Sequence of chain 1.CA:
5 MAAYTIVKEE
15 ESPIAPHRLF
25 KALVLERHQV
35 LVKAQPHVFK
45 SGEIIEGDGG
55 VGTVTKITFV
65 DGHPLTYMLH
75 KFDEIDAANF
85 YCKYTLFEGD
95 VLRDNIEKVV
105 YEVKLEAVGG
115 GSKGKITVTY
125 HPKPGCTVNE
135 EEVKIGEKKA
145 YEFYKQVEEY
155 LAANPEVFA

Binding-site contacts:
Ligand atom C7 contacts residue VAL34 of chain 1.CA at 3.9 Å (hydrophobic).
Ligand atom C13 contacts residue LYS37 of chain 1.CA at 4.4 Å.
Ligand atom N contacts residue TYR154 of chain 1.CA at 3.6 Å.
Ligand atom C1 contacts residue LYS37 of chain 1.CA at 4.0 Å.
Ligand atom C10 contacts residue LYS37 of chain 1.CA at 3.7 Å.
Ligand atom C16 contacts residue TYR154 of chain 1.CA at 3.9 Å (hydrophobic).
Ligand atom C7 contacts residue VAL161 of chain 1.CA at 4.5 Å (hydrophobic).
Ligand atom C3 contacts residue LYS37 of chain 1.CA at 3.6 Å.
Ligand atom O2 contacts residue VAL161 of chain 1.CA at 4.1 Å.
Ligand atom C6 contacts residue LYS37 of chain 1.CA at 4.5 Å.
Ligand atom C8 contacts residue LYS37 of chain 1.CA at 3.8 Å.
Ligand atom O1 contacts residue TYR154 of chain 1.CA at 2.7 Å (h-bond).
Ligand atom S contacts residue LYS37 of chain 1.CA at 3.7 Å.
Ligand atom C5 contacts residue LYS37 of chain 1.CA at 4.0 Å.
Ligand atom O2 contacts residue LYS37 of chain 1.CA at 4.0 Å.
Ligand atom C7 contacts residue TYR154 of chain 1.CA at 4.1 Å (hydrophobic).
Ligand atom C11 contacts residue TYR154 of chain 1.CA at 4.2 Å (hydrophobic).
Ligand atom C1 contacts residue TYR154 of chain 1.CA at 3.4 Å (hydrophobic).
Ligand atom C2 contacts residue TYR154 of chain 1.CA at 3.5 Å (hydrophobic).
Ligand atom C4 contacts residue LYS37 of chain 1.CA at 4.1 Å.
Ligand atom C3 contacts residue ALA38 of chain 1.CA at 4.0 Å (hydrophobic).
Ligand atom C5 contacts residue TYR154 of chain 1.CA at 3.5 Å (hydrophobic).
Ligand atom C2 contacts residue LYS37 of chain 1.CA at 3.6 Å.
Ligand atom C4 contacts residue TYR154 of chain 1.CA at 3.6 Å (hydrophobic).
Ligand atom O3 contacts residue LYS37 of chain 1.CA at 2.8 Å.
Ligand atom C8 contacts residue TYR154 of chain 1.CA at 4.1 Å (hydrophobic).
Ligand atom S contacts residue TYR154 of chain 1.CA at 4.1 Å.
Ligand atom C6 contacts residue VAL34 of chain 1.CA at 3.9 Å (hydrophobic).
Ligand atom N contacts residue LYS37 of chain 1.CA at 4.5 Å.
Ligand atom C6 contacts residue VAL151 of chain 1.CA at 4.5 Å (hydrophobic).
Ligand atom C3 contacts residue TYR154 of chain 1.CA at 3.5 Å (hydrophobic).
Ligand atom C9 contacts residue TYR154 of chain 1.CA at 3.7 Å (hydrophobic).
Ligand atom C10 contacts residue TYR154 of chain 1.CA at 3.7 Å (hydrophobic).
Ligand atom C7 contacts residue LEU155 of chain 1.CA at 4.1 Å (hydrophobic).
Ligand atom C9 contacts residue LYS37 of chain 1.CA at 3.6 Å.
Ligand atom C12 contacts residue LYS37 of chain 1.CA at 3.8 Å.
Ligand atom C6 contacts residue TYR154 of chain 1.CA at 3.9 Å (hydrophobic).
Ligand atom C4 contacts residue ALA38 of chain 1.CA at 4.0 Å (hydrophobic).
Ligand atom C8 contacts residue VAL161 of chain 1.CA at 4.0 Å (hydrophobic).

The protein below binds the small molecule below.
Small molecule (SMILES): O=S(=O)(O)c1cccc2cccc(Nc3ccccc3)c12